Sequence of chain 1.I:
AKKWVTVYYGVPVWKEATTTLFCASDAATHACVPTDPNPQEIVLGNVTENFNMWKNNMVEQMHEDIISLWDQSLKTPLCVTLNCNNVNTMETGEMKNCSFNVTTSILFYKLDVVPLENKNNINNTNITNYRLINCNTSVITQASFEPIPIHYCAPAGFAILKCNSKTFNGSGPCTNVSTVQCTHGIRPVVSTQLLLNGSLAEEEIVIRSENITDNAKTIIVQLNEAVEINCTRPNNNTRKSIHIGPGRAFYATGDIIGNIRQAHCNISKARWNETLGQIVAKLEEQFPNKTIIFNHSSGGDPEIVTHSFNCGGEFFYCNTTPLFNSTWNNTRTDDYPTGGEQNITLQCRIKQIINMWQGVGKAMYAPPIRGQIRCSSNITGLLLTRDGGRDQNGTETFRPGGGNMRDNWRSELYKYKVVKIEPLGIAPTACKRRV

Sequence of chain 1.K:
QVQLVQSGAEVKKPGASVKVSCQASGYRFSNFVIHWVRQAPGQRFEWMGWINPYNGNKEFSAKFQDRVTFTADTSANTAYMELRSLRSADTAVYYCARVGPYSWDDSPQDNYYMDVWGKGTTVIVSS

The protein below binds the small molecule below.
Small molecule (SMILES): CC(=O)N[C@H]1[C@H](O[C@H]2[C@H](O)[C@@H](NC(C)=O)CO[C@@H]2CO)O[C@H](CO)[C@@H](O[C@@H]2O[C@H](CO)[C@@H](O)[C@H](O)[C@@H]2O)[C@@H]1O

Binding-site contacts:
Ligand atom C7 contacts residue TYR102 of chain 1.K at 4.2 Å (hydrophobic).
Ligand atom C7 contacts residue HIS377 of chain 1.I at 3.5 Å.
Ligand atom N2 contacts residue ASN400 of chain 1.I at 3.0 Å (h-bond).
Ligand atom C4 contacts residue ASN400 of chain 1.I at 4.3 Å.
Ligand atom C1 contacts residue TRP104 of chain 1.K at 4.2 Å (hydrophobic).
Ligand atom C2 contacts residue THR402 of chain 1.I at 3.6 Å.
Ligand atom O5 contacts residue ASN400 of chain 1.I at 2.4 Å (h-bond).
Ligand atom C4 contacts residue THR402 of chain 1.I at 3.9 Å.
Ligand atom C3 contacts residue HIS377 of chain 1.I at 3.8 Å.
Ligand atom C8 contacts residue VAL386 of chain 1.I at 3.6 Å (hydrophobic).
Ligand atom N2 contacts residue THR402 of chain 1.I at 3.5 Å (h-bond).
Ligand atom O7 contacts residue HIS377 of chain 1.I at 4.2 Å.
Ligand atom C2 contacts residue ASN400 of chain 1.I at 2.6 Å.
Ligand atom C3 contacts residue ASN400 of chain 1.I at 3.9 Å.
Ligand atom O7 contacts residue TYR102 of chain 1.K at 4.0 Å.
Ligand atom C1 contacts residue ASN400 of chain 1.I at 1.5 Å.
Ligand atom C2 contacts residue HIS377 of chain 1.I at 4.2 Å.
Ligand atom C8 contacts residue SER103 of chain 1.K at 4.2 Å.
Ligand atom O7 contacts residue THR402 of chain 1.I at 3.6 Å.
Ligand atom C7 contacts residue ASN400 of chain 1.I at 4.2 Å.
Ligand atom C5 contacts residue THR402 of chain 1.I at 3.8 Å.
Ligand atom C3 contacts residue THR402 of chain 1.I at 3.5 Å.
Ligand atom O7 contacts residue SER103 of chain 1.K at 3.4 Å.
Ligand atom C8 contacts residue NAG1 of chain 1.UB at 3.9 Å.
Ligand atom O5 contacts residue THR402 of chain 1.I at 4.1 Å.
Ligand atom N2 contacts residue HIS377 of chain 1.I at 3.5 Å (h-bond).
Ligand atom O7 contacts residue TRP104 of chain 1.K at 2.8 Å (h-bond).
Ligand atom C5 contacts residue ASN400 of chain 1.I at 3.6 Å.
Ligand atom C2 contacts residue TRP104 of chain 1.K at 3.6 Å (hydrophobic).
Ligand atom C8 contacts residue HIS377 of chain 1.I at 3.5 Å.
Ligand atom C1 contacts residue THR402 of chain 1.I at 3.2 Å.
Ligand atom C8 contacts residue TYR102 of chain 1.K at 3.4 Å (hydrophobic).
Ligand atom C7 contacts residue TRP104 of chain 1.K at 3.5 Å (hydrophobic).
Ligand atom C7 contacts residue THR402 of chain 1.I at 4.1 Å.
Ligand atom O4 contacts residue THR402 of chain 1.I at 3.3 Å.
Ligand atom C7 contacts residue SER103 of chain 1.K at 4.1 Å.
Ligand atom N2 contacts residue TRP104 of chain 1.K at 3.6 Å.
Ligand atom C8 contacts residue TRP104 of chain 1.K at 4.0 Å (hydrophobic).
Ligand atom O3 contacts residue HIS377 of chain 1.I at 3.8 Å.